Binding-site contacts:
Ligand atom C4 contacts residue ASN27 of chain 1.G at 4.2 Å.
Ligand atom C7 contacts residue ASN27 of chain 1.G at 3.3 Å.
Ligand atom O7 contacts residue ASN27 of chain 1.G at 3.0 Å (h-bond).
Ligand atom C5 contacts residue ASN27 of chain 1.G at 3.8 Å.
Ligand atom N2 contacts residue ASN27 of chain 1.G at 2.9 Å (h-bond).
Ligand atom O6 contacts residue GLN19 of chain 1.G at 3.7 Å.
Ligand atom O5 contacts residue GLN19 of chain 1.G at 3.9 Å.
Ligand atom C1 contacts residue ASN27 of chain 1.G at 1.5 Å.
Ligand atom C3 contacts residue ASN27 of chain 1.G at 3.8 Å.
Ligand atom C2 contacts residue ASN27 of chain 1.G at 2.4 Å.
Ligand atom O5 contacts residue ASN27 of chain 1.G at 2.4 Å (h-bond).

This protein binds this small molecule.
Small molecule (SMILES): CC(=O)N[C@@H]1[C@@H](O)[C@H](O)[C@@H](CO)O[C@H]1O

Sequence of chain 1.G:
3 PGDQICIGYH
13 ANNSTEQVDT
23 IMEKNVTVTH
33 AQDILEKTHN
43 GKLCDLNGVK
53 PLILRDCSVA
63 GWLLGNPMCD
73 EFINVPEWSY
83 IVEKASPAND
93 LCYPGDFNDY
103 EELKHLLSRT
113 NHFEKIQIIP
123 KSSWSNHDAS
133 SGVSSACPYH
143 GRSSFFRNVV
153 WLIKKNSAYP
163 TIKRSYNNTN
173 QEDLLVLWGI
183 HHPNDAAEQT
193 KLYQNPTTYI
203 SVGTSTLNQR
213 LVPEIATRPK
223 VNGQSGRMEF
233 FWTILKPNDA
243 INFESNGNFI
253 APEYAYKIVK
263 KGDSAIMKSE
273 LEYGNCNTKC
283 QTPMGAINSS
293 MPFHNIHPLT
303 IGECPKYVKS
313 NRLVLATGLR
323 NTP